The small molecule below binds the protein below.
Small molecule (SMILES): Nc1ccn([C@H]2C[C@H](O)[C@@H](CO[P](=O)(O)O[P](=O)(O)OP(=O)(O)O)O2)c(=O)n1

Binding-site contacts:
Ligand atom PG contacts residue CA1 of chain 1.E at 3.5 Å.
Ligand atom O2B contacts residue CA1 of chain 1.E at 2.2 Å.
Ligand atom C2' contacts residue ASN564 of chain 1.A at 3.6 Å.
Ligand atom O3' contacts residue ALA415 of chain 1.A at 3.5 Å (h-bond).
Ligand atom O2A contacts residue ASP623 of chain 1.A at 3.4 Å (salt-bridge).
Ligand atom O2A contacts residue CA1 of chain 1.E at 2.4 Å.
Ligand atom O2B contacts residue ASP623 of chain 1.A at 3.2 Å (salt-bridge).
Ligand atom O1B contacts residue ASN564 of chain 1.A at 3.3 Å (h-bond).
Ligand atom O3' contacts residue ASN564 of chain 1.A at 3.3 Å (h-bond).
Ligand atom O3A contacts residue CA1 of chain 1.E at 3.8 Å.
Ligand atom O2B contacts residue LEU412 of chain 1.A at 3.2 Å (h-bond).
Ligand atom O4' contacts residue THR622 of chain 1.A at 3.7 Å.
Ligand atom O1G contacts residue ASP411 of chain 1.A at 3.1 Å (salt-bridge).
Ligand atom C5' contacts residue ASP623 of chain 1.A at 3.4 Å.
Ligand atom O2B contacts residue SER414 of chain 1.A at 3.3 Å (h-bond).
Ligand atom O1G contacts residue CA1 of chain 1.E at 2.3 Å.
Ligand atom O2G contacts residue ARG482 of chain 1.A at 3.0 Å (salt-bridge).
Ligand atom C3' contacts residue ASN564 of chain 1.A at 3.6 Å.
Ligand atom O1B contacts residue ALA415 of chain 1.A at 3.5 Å (h-bond).
Ligand atom C2' contacts residue TYR416 of chain 1.A at 3.7 Å (hydrophobic).
Ligand atom O1B contacts residue SER414 of chain 1.A at 3.3 Å.
Ligand atom O3B contacts residue LYS560 of chain 1.A at 3.5 Å.
Ligand atom O2G contacts residue THR413 of chain 1.A at 3.5 Å.
Ligand atom O2B contacts residue ALA415 of chain 1.A at 3.0 Å (h-bond).
Ligand atom O1G contacts residue LEU412 of chain 1.A at 3.3 Å (h-bond).
Ligand atom O3G contacts residue LYS486 of chain 1.A at 3.7 Å.
Ligand atom O2G contacts residue SER414 of chain 1.A at 2.8 Å (h-bond).
Ligand atom PB contacts residue SER414 of chain 1.A at 3.7 Å.
Ligand atom O2A contacts residue CA1 of chain 1.F at 2.8 Å.
Ligand atom PB contacts residue CA1 of chain 1.E at 3.3 Å.
Ligand atom O3' contacts residue TYR416 of chain 1.A at 3.0 Å (h-bond).
Ligand atom PA contacts residue CA1 of chain 1.E at 3.6 Å.
Ligand atom O2A contacts residue ASP411 of chain 1.A at 3.7 Å.
Ligand atom O1A contacts residue LYS560 of chain 1.A at 3.3 Å (salt-bridge).
Ligand atom O3G contacts residue ARG482 of chain 1.A at 2.8 Å (salt-bridge).
Ligand atom O3A contacts residue LYS560 of chain 1.A at 3.2 Å.
Ligand atom PB contacts residue ALA415 of chain 1.A at 3.8 Å.
Ligand atom PG contacts residue ARG482 of chain 1.A at 3.7 Å.
Ligand atom PG contacts residue SER414 of chain 1.A at 3.7 Å.
Ligand atom O3B contacts residue SER414 of chain 1.A at 3.6 Å (h-bond).

Sequence of chain 1.A:
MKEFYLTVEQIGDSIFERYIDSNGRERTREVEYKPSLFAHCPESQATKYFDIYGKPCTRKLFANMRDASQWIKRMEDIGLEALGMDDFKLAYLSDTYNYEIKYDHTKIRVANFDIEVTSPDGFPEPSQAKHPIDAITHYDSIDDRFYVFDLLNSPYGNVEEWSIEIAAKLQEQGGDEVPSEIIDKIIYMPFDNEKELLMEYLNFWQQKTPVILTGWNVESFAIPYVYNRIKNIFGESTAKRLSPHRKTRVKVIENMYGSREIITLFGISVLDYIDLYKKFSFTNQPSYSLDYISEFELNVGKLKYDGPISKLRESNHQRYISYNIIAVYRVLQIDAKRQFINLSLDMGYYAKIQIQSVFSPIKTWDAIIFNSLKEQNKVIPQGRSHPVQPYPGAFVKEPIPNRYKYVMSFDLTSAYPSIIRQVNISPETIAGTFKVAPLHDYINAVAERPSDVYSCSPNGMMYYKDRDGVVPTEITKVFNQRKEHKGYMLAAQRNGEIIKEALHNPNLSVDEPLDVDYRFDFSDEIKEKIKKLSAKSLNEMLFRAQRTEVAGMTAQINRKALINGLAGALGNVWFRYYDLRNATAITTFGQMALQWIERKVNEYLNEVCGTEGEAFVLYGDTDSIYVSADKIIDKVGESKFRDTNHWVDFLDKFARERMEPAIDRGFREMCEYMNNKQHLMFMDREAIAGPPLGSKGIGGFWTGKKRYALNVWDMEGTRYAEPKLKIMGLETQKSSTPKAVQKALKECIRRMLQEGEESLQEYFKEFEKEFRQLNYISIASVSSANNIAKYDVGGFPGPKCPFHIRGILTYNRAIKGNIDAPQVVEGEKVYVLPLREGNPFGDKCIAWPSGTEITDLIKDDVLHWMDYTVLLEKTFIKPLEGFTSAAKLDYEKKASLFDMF